Sequence of chain 1.A:
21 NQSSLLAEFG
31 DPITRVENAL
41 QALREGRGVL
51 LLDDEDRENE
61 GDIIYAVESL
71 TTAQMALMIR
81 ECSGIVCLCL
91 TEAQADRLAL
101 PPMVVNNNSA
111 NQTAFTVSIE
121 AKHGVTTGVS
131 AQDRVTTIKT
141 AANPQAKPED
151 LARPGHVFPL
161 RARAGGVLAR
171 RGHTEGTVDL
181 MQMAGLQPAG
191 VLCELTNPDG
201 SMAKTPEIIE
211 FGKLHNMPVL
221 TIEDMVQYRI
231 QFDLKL

Sequence of chain 1.B:
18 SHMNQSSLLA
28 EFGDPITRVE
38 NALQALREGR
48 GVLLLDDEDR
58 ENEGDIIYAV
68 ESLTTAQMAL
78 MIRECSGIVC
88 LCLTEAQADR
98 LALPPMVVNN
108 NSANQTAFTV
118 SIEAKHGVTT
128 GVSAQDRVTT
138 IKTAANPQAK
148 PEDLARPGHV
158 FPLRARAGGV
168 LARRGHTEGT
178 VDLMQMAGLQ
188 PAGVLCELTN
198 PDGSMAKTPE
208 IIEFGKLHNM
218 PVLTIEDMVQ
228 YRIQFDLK

A small-molecule ligand and the protein it binds are described below.
Small molecule (SMILES): O=C(NO)[C@H](O)[C@H](O)COP(=O)(O)O

Binding-site contacts:
Ligand atom C2 contacts residue GLU194 of chain 1.B at 3.4 Å.
Ligand atom ON contacts residue CYS87 of chain 1.B at 3.5 Å (h-bond).
Ligand atom O6 contacts residue THR113 of chain 1.B at 3.2 Å (h-bond).
Ligand atom C4 contacts residue ZN1 of chain 1.H at 3.5 Å.
Ligand atom C3 contacts residue ZN1 of chain 1.H at 3.0 Å.
Ligand atom O5 contacts residue THR174 of chain 1.B at 2.6 Å (h-bond).
Ligand atom O2 contacts residue ZN1 of chain 1.H at 2.0 Å.
Ligand atom C1 contacts residue GLU194 of chain 1.B at 3.1 Å.
Ligand atom O5 contacts residue HIS173 of chain 1.B at 3.3 Å (h-bond).
Ligand atom C1 contacts residue ZN1 of chain 1.I at 2.9 Å.
Ligand atom C2 contacts residue ZN1 of chain 1.I at 2.9 Å.
Ligand atom O6 contacts residue ARG57 of chain 1.B at 2.8 Å (salt-bridge).
Ligand atom O5 contacts residue ARG170 of chain 1.B at 3.0 Å (salt-bridge).
Ligand atom C3 contacts residue LEU192 of chain 1.B at 3.6 Å (hydrophobic).
Ligand atom O4 contacts residue ZN1 of chain 1.H at 3.2 Å.
Ligand atom O2 contacts residue ZN1 of chain 1.I at 2.1 Å.
Ligand atom O7 contacts residue HIS173 of chain 1.B at 3.0 Å (h-bond).
Ligand atom ON contacts residue PHE115 of chain 1.B at 3.1 Å.
Ligand atom O5 contacts residue GLY172 of chain 1.B at 3.6 Å.
Ligand atom O7 contacts residue ARG57 of chain 1.B at 3.2 Å (salt-bridge).
Ligand atom O3 contacts residue ZN1 of chain 1.H at 2.3 Å.
Ligand atom O3 contacts residue LEU192 of chain 1.B at 3.4 Å.
Ligand atom ON contacts residue HIS156 of chain 1.A at 3.0 Å (h-bond).
Ligand atom N contacts residue GLU194 of chain 1.B at 3.3 Å (salt-bridge).
Ligand atom O3 contacts residue HIS173 of chain 1.B at 3.0 Å.
Ligand atom O1 contacts residue GLU194 of chain 1.B at 3.5 Å (salt-bridge).
Ligand atom C1 contacts residue HIS156 of chain 1.A at 3.6 Å.
Ligand atom O1 contacts residue ZN1 of chain 1.I at 2.2 Å.
Ligand atom C3 contacts residue ASP62 of chain 1.B at 3.3 Å.
Ligand atom O4 contacts residue THR113 of chain 1.B at 3.5 Å.
Ligand atom O7 contacts residue ZN1 of chain 1.H at 2.0 Å.
Ligand atom O7 contacts residue GLU58 of chain 1.B at 3.0 Å (salt-bridge).
Ligand atom O6 contacts residue ARG170 of chain 1.B at 2.9 Å (salt-bridge).
Ligand atom P contacts residue ZN1 of chain 1.H at 3.1 Å.
Ligand atom C2 contacts residue ASP62 of chain 1.B at 3.7 Å.
Ligand atom C2 contacts residue ZN1 of chain 1.H at 2.9 Å.
Ligand atom O2 contacts residue GLU58 of chain 1.B at 2.9 Å (salt-bridge).
Ligand atom O1 contacts residue HIS156 of chain 1.A at 2.9 Å (h-bond).
Ligand atom C4 contacts residue THR174 of chain 1.B at 3.7 Å.
Ligand atom O3 contacts residue ASP62 of chain 1.B at 2.5 Å (salt-bridge).